The protein below binds the small molecule below.
Small molecule (SMILES): CSCC[C@H](NC(=O)CNC(=O)[C@H](C)NC(=O)[C@H](COP(=O)(O)O)NC(=O)[C@H](Cc1ccccc1)NC(=O)[C@H](CCCNC(N)=[NH2+])NC(=O)[C@@H](N)CCCNC(N)=[NH2+])C(=O)N[C@@H](C)C=O

Sequence of chain 2.A:
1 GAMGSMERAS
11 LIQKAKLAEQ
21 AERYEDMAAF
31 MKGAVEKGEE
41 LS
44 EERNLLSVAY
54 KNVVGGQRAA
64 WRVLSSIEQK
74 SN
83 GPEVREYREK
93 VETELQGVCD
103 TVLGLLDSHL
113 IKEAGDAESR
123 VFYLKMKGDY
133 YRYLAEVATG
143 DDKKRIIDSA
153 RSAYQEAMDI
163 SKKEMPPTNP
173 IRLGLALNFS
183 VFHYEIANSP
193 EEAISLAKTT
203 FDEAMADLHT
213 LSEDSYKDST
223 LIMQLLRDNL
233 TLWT

Binding-site contacts:
Ligand atom CB contacts residue ASN231 of chain 2.A at 3.6 Å.
Ligand atom CE2 contacts residue ASP230 of chain 2.A at 3.4 Å.
Ligand atom O contacts residue LEU179 of chain 2.A at 3.8 Å.
Ligand atom O3P contacts residue ARG134 of chain 2.A at 2.8 Å (salt-bridge).
Ligand atom CA contacts residue LEU179 of chain 2.A at 3.7 Å (hydrophobic).
Ligand atom O2P contacts residue ARG61 of chain 2.A at 3.0 Å (salt-bridge).
Ligand atom N contacts residue ASN231 of chain 2.A at 2.9 Å (h-bond).
Ligand atom O contacts residue ASN231 of chain 2.A at 2.9 Å (h-bond).
Ligand atom NH2 contacts residue ARG61 of chain 2.A at 3.6 Å (salt-bridge).
Ligand atom CD contacts residue GLU187 of chain 2.A at 3.5 Å.
Ligand atom C contacts residue ASN231 of chain 2.A at 3.7 Å.
Ligand atom CA contacts residue ASN231 of chain 2.A at 3.5 Å.
Ligand atom N contacts residue ASN180 of chain 2.A at 2.7 Å (h-bond).
Ligand atom P contacts residue ARG134 of chain 2.A at 3.8 Å.
Ligand atom O contacts residue VAL183 of chain 2.A at 3.3 Å.
Ligand atom CA contacts residue ASN180 of chain 2.A at 3.6 Å.
Ligand atom P contacts residue ARG61 of chain 2.A at 3.8 Å.
Ligand atom CG contacts residue LEU227 of chain 2.A at 3.8 Å (hydrophobic).
Ligand atom NH1 contacts residue ARG61 of chain 2.A at 3.7 Å.
Ligand atom CA contacts residue LEU227 of chain 2.A at 3.8 Å (hydrophobic).
Ligand atom CZ contacts residue GLU187 of chain 2.A at 3.5 Å.
Ligand atom CD2 contacts residue LEU227 of chain 2.A at 3.7 Å (hydrophobic).
Ligand atom C contacts residue ASN180 of chain 2.A at 3.5 Å.
Ligand atom C contacts residue LEU179 of chain 2.A at 3.6 Å (hydrophobic).
Ligand atom NH2 contacts residue ARG65 of chain 2.A at 3.4 Å (salt-bridge).
Ligand atom N contacts residue LEU234 of chain 2.A at 3.8 Å.
Ligand atom CB contacts residue ASN180 of chain 2.A at 3.3 Å.
Ligand atom NH1 contacts residue ARG65 of chain 2.A at 3.7 Å.
Ligand atom NH1 contacts residue ARG134 of chain 2.A at 3.7 Å.
Ligand atom CA contacts residue ASN180 of chain 2.A at 3.4 Å.
Ligand atom O contacts residue LYS54 of chain 2.A at 3.2 Å.
Ligand atom CZ contacts residue ARG65 of chain 2.A at 3.6 Å.
Ligand atom O2P contacts residue ARG134 of chain 2.A at 2.8 Å (salt-bridge).
Ligand atom O1P contacts residue ARG61 of chain 2.A at 2.9 Å (salt-bridge).
Ligand atom NH1 contacts residue GLU187 of chain 2.A at 2.9 Å (salt-bridge).
Ligand atom NH1 contacts residue VAL183 of chain 2.A at 3.7 Å.
Ligand atom NE contacts residue GLU187 of chain 2.A at 2.9 Å (salt-bridge).
Ligand atom O3P contacts residue TYR135 of chain 2.A at 2.6 Å (h-bond).
Ligand atom CB contacts residue ASN180 of chain 2.A at 3.4 Å.
Ligand atom N contacts residue LEU179 of chain 2.A at 3.5 Å.